The protein below binds the small molecule below.
Small molecule (SMILES): CC(=O)N[C@@H]1[C@@H](O)[C@H](O)[C@@H](CO)O[C@H]1O

Sequence of chain 1.A:
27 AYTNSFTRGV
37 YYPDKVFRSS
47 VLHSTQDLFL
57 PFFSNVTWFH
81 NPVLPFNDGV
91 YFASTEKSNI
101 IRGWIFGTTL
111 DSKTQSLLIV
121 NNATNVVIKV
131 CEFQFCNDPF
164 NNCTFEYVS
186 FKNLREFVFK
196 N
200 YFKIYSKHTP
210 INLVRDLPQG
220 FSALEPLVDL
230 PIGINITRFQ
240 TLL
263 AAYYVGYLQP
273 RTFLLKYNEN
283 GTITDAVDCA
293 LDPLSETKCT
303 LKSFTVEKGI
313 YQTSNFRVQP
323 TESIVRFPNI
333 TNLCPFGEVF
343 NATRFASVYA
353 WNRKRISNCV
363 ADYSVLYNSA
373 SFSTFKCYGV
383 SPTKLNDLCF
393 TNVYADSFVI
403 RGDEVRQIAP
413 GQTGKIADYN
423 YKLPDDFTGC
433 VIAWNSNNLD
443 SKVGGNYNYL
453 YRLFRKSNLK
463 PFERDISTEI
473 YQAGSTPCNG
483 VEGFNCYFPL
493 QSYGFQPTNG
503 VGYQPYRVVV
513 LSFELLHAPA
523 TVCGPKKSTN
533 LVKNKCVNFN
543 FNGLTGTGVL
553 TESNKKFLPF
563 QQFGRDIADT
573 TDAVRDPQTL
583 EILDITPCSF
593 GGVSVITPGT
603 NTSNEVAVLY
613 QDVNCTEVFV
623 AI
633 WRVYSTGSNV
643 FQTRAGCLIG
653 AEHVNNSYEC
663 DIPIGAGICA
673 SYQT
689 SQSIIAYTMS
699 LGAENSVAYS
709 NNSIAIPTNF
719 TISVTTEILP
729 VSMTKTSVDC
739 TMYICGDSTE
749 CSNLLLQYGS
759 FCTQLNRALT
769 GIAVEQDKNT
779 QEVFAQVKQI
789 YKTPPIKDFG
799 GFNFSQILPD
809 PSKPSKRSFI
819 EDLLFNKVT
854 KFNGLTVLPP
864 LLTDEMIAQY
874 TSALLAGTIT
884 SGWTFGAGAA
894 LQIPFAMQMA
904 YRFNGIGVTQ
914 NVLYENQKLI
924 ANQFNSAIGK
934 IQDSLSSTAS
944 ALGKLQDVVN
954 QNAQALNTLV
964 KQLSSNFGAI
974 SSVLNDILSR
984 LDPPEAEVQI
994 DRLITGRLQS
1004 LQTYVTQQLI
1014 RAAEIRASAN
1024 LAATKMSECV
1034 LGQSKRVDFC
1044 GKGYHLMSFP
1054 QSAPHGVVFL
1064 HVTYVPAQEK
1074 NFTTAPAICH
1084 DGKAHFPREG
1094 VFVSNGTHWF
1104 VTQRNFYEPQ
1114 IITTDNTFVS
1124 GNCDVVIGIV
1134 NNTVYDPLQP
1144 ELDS

Binding-site contacts:
Ligand atom N2 contacts residue ASN61 of chain 1.A at 2.9 Å (h-bond).
Ligand atom C5 contacts residue ASN61 of chain 1.A at 3.7 Å.
Ligand atom C4 contacts residue ASN61 of chain 1.A at 4.2 Å.
Ligand atom C6 contacts residue TYR28 of chain 1.A at 3.9 Å (hydrophobic).
Ligand atom C8 contacts residue PHE59 of chain 1.A at 3.4 Å (hydrophobic).
Ligand atom C3 contacts residue ASN61 of chain 1.A at 3.8 Å.
Ligand atom C8 contacts residue SER60 of chain 1.A at 4.3 Å.
Ligand atom C2 contacts residue ASN61 of chain 1.A at 2.5 Å.
Ligand atom O6 contacts residue TYR28 of chain 1.A at 3.6 Å.
Ligand atom C7 contacts residue ASN61 of chain 1.A at 3.5 Å.
Ligand atom C5 contacts residue TYR28 of chain 1.A at 4.2 Å (hydrophobic).
Ligand atom C1 contacts residue ASN61 of chain 1.A at 1.4 Å.
Ligand atom C1 contacts residue TYR28 of chain 1.A at 4.1 Å (hydrophobic).
Ligand atom O5 contacts residue ASN61 of chain 1.A at 2.4 Å (h-bond).
Ligand atom O5 contacts residue TYR28 of chain 1.A at 3.2 Å.
Ligand atom O7 contacts residue ASN61 of chain 1.A at 3.7 Å.